The protein below binds the small molecule below.
Small molecule (SMILES): Cc1cc(CCCCCCCOc2ccc(C3=NCCO3)cc2)on1

Sequence of chain 22.A:
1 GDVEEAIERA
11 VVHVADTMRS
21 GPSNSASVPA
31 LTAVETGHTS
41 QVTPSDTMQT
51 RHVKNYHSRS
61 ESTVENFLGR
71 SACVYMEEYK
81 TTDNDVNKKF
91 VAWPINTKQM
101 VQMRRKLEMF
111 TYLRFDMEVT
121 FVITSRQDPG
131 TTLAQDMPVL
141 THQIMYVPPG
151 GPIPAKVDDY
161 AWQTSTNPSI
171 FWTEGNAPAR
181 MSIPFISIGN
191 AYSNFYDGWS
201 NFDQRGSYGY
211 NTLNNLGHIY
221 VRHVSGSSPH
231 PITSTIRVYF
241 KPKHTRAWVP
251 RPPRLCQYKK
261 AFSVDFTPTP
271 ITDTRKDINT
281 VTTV

Sequence of chain 22.C:
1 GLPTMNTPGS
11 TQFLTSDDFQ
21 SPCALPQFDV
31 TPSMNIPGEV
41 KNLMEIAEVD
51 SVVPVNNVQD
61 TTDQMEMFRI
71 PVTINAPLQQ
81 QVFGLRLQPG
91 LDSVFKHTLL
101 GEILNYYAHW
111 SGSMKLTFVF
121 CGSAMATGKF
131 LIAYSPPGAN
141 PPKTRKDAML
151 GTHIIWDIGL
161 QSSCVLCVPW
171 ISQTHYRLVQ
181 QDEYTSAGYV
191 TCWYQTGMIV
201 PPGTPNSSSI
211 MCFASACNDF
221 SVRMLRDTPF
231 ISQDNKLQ

Binding-site contacts:
Ligand atom C6C contacts residue ILE186 of chain 22.A at 3.9 Å (hydrophobic).
Ligand atom O1 contacts residue W711 of chain 22.F at 3.7 Å.
Ligand atom N2 contacts residue W711 of chain 22.F at 2.9 Å.
Ligand atom C4B contacts residue ILE183 of chain 22.A at 4.0 Å (hydrophobic).
Ligand atom O1B contacts residue ILE95 of chain 22.A at 3.6 Å.
Ligand atom O1 contacts residue THR97 of chain 22.A at 3.4 Å (h-bond).
Ligand atom C6B contacts residue TYR146 of chain 22.A at 3.8 Å (hydrophobic).
Ligand atom C2B contacts residue ILE219 of chain 22.A at 3.8 Å (hydrophobic).
Ligand atom O1A contacts residue PHE121 of chain 22.A at 4.0 Å.
Ligand atom C5B contacts residue TYR146 of chain 22.A at 3.4 Å (hydrophobic).
Ligand atom C4 contacts residue TYR192 of chain 22.A at 3.5 Å (hydrophobic).
Ligand atom C1C contacts residue THR97 of chain 22.A at 3.9 Å.
Ligand atom C5B contacts residue ILE183 of chain 22.A at 3.7 Å (hydrophobic).
Ligand atom C6B contacts residue ILE183 of chain 22.A at 3.6 Å (hydrophobic).
Ligand atom C5A contacts residue ILE170 of chain 22.A at 3.8 Å (hydrophobic).
Ligand atom C2A contacts residue MET181 of chain 22.A at 3.7 Å (hydrophobic).
Ligand atom N3A contacts residue TYR146 of chain 22.A at 4.0 Å.
Ligand atom C31 contacts residue ASN214 of chain 22.A at 3.3 Å.
Ligand atom C4A contacts residue MET181 of chain 22.A at 3.6 Å (hydrophobic).
Ligand atom C2A contacts residue TYR146 of chain 22.A at 3.7 Å (hydrophobic).
Ligand atom C4A contacts residue ALA24 of chain 22.C at 4.0 Å (hydrophobic).
Ligand atom C5A contacts residue PRO168 of chain 22.A at 4.0 Å (hydrophobic).
Ligand atom N3A contacts residue ALA24 of chain 22.C at 3.8 Å.
Ligand atom C3C contacts residue TYR192 of chain 22.A at 4.0 Å (hydrophobic).
Ligand atom N3A contacts residue MET181 of chain 22.A at 3.3 Å.
Ligand atom C3B contacts residue ILE219 of chain 22.A at 3.8 Å (hydrophobic).
Ligand atom N2 contacts residue THR97 of chain 22.A at 3.7 Å.
Ligand atom C5A contacts residue ILE144 of chain 22.A at 3.7 Å (hydrophobic).
Ligand atom C1C contacts residue PHE115 of chain 22.A at 3.9 Å (hydrophobic).
Ligand atom C3C contacts residue LEU216 of chain 22.A at 3.7 Å (hydrophobic).
Ligand atom C4A contacts residue ILE170 of chain 22.A at 3.9 Å (hydrophobic).
Ligand atom C31 contacts residue W711 of chain 22.F at 3.0 Å.
Ligand atom C4C contacts residue MET117 of chain 22.A at 3.9 Å (hydrophobic).
Ligand atom C4B contacts residue TYR146 of chain 22.A at 3.7 Å (hydrophobic).
Ligand atom C1B contacts residue ILE183 of chain 22.A at 4.0 Å (hydrophobic).
Ligand atom C3 contacts residue W711 of chain 22.F at 3.3 Å.
Ligand atom C2C contacts residue LEU216 of chain 22.A at 3.7 Å (hydrophobic).
Ligand atom C4A contacts residue LEU14 of chain 23.C at 4.0 Å (hydrophobic).
Ligand atom C2C contacts residue THR97 of chain 22.A at 3.9 Å.
Ligand atom C31 contacts residue LEU216 of chain 22.A at 3.4 Å (hydrophobic).

Sequence of chain 23.C:
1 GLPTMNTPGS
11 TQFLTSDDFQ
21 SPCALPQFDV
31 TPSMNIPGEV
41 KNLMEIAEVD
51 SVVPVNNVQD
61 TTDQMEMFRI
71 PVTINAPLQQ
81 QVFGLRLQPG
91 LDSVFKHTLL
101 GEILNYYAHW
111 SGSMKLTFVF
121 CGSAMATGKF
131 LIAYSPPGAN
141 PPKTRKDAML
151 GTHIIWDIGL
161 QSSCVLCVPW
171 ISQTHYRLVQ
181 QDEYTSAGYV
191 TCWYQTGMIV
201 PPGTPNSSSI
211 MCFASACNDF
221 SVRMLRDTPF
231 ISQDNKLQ